A small-molecule ligand and the protein it binds are described below.
Small molecule (SMILES): CC(=O)N[C@H]1[C@H](O[C@H]2[C@H](O)[C@@H](NC(C)=O)CO[C@@H]2CO)O[C@H](CO)[C@@H](O)[C@@H]1O

Binding-site contacts:
Ligand atom C8 contacts residue ARG68 of chain 1.A at 4.1 Å.
Ligand atom C1 contacts residue THR69 of chain 1.A at 3.5 Å.
Ligand atom O6 contacts residue ASN67 of chain 1.A at 2.4 Å (h-bond).
Ligand atom C2 contacts residue ASN67 of chain 1.A at 2.6 Å.
Ligand atom C4 contacts residue ASN67 of chain 1.A at 3.6 Å.
Ligand atom O7 contacts residue GLN288 of chain 1.A at 4.0 Å.
Ligand atom C3 contacts residue THR69 of chain 1.A at 4.0 Å.
Ligand atom O7 contacts residue THR69 of chain 1.A at 4.5 Å.
Ligand atom C5 contacts residue LEU70 of chain 1.A at 4.2 Å (hydrophobic).
Ligand atom C1 contacts residue LEU70 of chain 1.A at 4.2 Å (hydrophobic).
Ligand atom C7 contacts residue THR69 of chain 1.A at 3.4 Å.
Ligand atom N2 contacts residue ASN67 of chain 1.A at 3.5 Å (h-bond).
Ligand atom C1 contacts residue ARG68 of chain 1.A at 4.0 Å.
Ligand atom C6 contacts residue ASN67 of chain 1.A at 3.2 Å.
Ligand atom O7 contacts residue ASN67 of chain 1.A at 3.5 Å (h-bond).
Ligand atom O5 contacts residue THR69 of chain 1.A at 3.1 Å.
Ligand atom C1 contacts residue ASN67 of chain 1.A at 1.4 Å.
Ligand atom O7 contacts residue ARG68 of chain 1.A at 3.6 Å.
Ligand atom O7 contacts residue ARG66 of chain 1.A at 4.3 Å.
Ligand atom C6 contacts residue LEU70 of chain 1.A at 3.7 Å (hydrophobic).
Ligand atom N2 contacts residue THR69 of chain 1.A at 2.9 Å (h-bond).
Ligand atom C5 contacts residue ASN67 of chain 1.A at 3.3 Å.
Ligand atom C7 contacts residue ARG68 of chain 1.A at 4.1 Å.
Ligand atom C2 contacts residue THR69 of chain 1.A at 3.7 Å.
Ligand atom O5 contacts residue ASN67 of chain 1.A at 2.4 Å (h-bond).
Ligand atom C8 contacts residue THR69 of chain 1.A at 3.4 Å.
Ligand atom C5 contacts residue THR69 of chain 1.A at 4.1 Å.
Ligand atom C7 contacts residue ASN67 of chain 1.A at 3.9 Å.
Ligand atom C3 contacts residue ASN67 of chain 1.A at 3.6 Å.
Ligand atom O5 contacts residue LEU70 of chain 1.A at 3.2 Å (h-bond).

Sequence of chain 1.A:
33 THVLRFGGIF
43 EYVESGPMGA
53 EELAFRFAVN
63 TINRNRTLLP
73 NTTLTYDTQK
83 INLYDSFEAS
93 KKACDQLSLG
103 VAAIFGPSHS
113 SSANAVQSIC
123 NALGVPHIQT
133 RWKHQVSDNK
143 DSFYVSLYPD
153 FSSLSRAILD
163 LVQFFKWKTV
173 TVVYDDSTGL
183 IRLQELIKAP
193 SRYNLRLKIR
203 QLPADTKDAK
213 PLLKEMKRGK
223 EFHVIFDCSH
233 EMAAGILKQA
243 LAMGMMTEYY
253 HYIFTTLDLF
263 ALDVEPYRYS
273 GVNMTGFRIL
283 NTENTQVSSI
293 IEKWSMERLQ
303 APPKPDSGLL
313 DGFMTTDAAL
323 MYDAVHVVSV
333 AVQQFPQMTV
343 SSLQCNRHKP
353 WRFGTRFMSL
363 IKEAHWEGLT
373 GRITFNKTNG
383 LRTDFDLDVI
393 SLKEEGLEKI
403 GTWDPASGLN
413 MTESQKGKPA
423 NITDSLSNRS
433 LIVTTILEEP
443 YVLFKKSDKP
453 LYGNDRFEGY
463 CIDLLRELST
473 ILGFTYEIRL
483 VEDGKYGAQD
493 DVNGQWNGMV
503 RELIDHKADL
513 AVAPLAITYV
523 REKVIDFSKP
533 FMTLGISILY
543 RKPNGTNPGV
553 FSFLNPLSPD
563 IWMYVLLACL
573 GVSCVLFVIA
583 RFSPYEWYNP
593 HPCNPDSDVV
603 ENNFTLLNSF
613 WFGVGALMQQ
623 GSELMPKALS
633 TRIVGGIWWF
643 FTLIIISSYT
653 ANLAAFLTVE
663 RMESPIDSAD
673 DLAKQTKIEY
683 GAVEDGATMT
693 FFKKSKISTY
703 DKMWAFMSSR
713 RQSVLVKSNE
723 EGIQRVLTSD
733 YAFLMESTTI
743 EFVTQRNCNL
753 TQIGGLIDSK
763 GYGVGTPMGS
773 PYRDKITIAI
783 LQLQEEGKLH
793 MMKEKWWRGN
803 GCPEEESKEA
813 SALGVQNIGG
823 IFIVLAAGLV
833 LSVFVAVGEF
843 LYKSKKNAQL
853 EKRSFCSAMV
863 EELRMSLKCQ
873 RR